A protein and the small-molecule ligand that binds it are described below.
Small molecule (SMILES): Nc1ccn([C@H]2C[C@H](O[P](=O)(O)OC[C@H]3O[C@@H](n4cnc5c(N)ncnc54)C[C@@H]3O[P](=O)(O)OC[C@H]3O[C@@H](n4cnc5c(=O)nc(N)[nH]c54)C[C@@H]3O[P](=O)(O)OC[C@H]3O[C@@H](n4cnc5c(=O)nc(N)[nH]c54)C[C@@H]3O[P](=O)(O)OC[C@H]3O[C@@H](n4ccc(N)nc4=O)C[C@@H]3O[P](=O)(O)OC[C@H]3O[C@@H](n4ccc(N)nc4=O)C[C@@H]3O[P](=O)(O)OC[C@H]3O[C@@H](n4cnc5c(N)ncnc54)C[C@@H]3O[P](=O)(O)OC[C@H]3O[C@@H](n4cnc5c(N)ncnc54)C[C@@H]3O)[C@@H](COP(=O)=O)O2)c(=O)n1

Sequence of chain 44.A:
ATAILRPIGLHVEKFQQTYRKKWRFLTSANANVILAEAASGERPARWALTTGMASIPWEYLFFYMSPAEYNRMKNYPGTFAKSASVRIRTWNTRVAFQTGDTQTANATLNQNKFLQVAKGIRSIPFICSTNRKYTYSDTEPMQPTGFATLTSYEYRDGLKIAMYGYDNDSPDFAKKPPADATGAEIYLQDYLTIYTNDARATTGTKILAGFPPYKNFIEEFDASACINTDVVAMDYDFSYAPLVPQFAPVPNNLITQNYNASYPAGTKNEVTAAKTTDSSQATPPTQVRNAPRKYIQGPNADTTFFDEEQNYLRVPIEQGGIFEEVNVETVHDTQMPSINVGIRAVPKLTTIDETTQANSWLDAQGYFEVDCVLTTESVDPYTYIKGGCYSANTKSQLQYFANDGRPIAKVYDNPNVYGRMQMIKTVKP

Sequence of chain 45.A:
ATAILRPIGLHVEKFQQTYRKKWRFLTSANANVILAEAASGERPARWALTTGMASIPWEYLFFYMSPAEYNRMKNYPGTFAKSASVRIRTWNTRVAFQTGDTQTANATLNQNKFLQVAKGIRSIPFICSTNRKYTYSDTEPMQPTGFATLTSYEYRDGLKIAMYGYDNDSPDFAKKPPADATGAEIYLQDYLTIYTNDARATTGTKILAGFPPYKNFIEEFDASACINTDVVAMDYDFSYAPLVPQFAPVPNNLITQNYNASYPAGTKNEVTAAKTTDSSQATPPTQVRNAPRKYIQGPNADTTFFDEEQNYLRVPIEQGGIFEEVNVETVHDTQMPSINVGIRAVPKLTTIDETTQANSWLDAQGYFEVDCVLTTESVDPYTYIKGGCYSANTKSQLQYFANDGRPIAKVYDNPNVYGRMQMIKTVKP

Binding-site contacts:
Ligand atom C5 contacts residue ASP497 of chain 45.A at 3.1 Å.
Ligand atom O2 contacts residue THR558 of chain 44.A at 2.7 Å (h-bond).
Ligand atom O4' contacts residue GLN499 of chain 45.A at 3.0 Å (h-bond).
Ligand atom O2 contacts residue PRO171 of chain 44.A at 3.0 Å (h-bond).
Ligand atom N7 contacts residue THR498 of chain 45.A at 3.1 Å.
Ligand atom N1 contacts residue MET398 of chain 45.A at 3.0 Å.
Ligand atom O3' contacts residue PRO289 of chain 45.A at 3.1 Å.
Ligand atom C4 contacts residue ASN491 of chain 44.A at 2.5 Å.
Ligand atom N4 contacts residue DG2 of chain 45.B at 2.9 Å (h-bond).
Ligand atom C4 contacts residue ASP497 of chain 45.A at 3.1 Å.
Ligand atom C4 contacts residue ARG170 of chain 44.A at 1.2 Å.
Ligand atom N1 contacts residue ASP401 of chain 45.A at 2.6 Å (salt-bridge).
Ligand atom N4 contacts residue ASN491 of chain 44.A at 2.7 Å (h-bond).
Ligand atom C6 contacts residue ASN491 of chain 44.A at 3.1 Å.
Ligand atom N2 contacts residue ASP401 of chain 45.A at 2.8 Å (salt-bridge).
Ligand atom C5 contacts residue ARG170 of chain 44.A at 2.4 Å.
Ligand atom N1 contacts residue PRO545 of chain 44.A at 3.2 Å.
Ligand atom N7 contacts residue GLN499 of chain 45.A at 2.8 Å (h-bond).
Ligand atom N4 contacts residue ARG170 of chain 44.A at 0.6 Å (salt-bridge).
Ligand atom OP1 contacts residue PRO289 of chain 45.A at 3.2 Å.
Ligand atom OP1 contacts residue GLY284 of chain 45.A at 3.0 Å.
Ligand atom O3' contacts residue LYS178 of chain 44.A at 2.9 Å.
Ligand atom O3' contacts residue VAL492 of chain 44.A at 3.2 Å.
Ligand atom O2 contacts residue LYS559 of chain 44.A at 2.8 Å (salt-bridge).
Ligand atom N2 contacts residue SER403 of chain 45.A at 3.0 Å (h-bond).
Ligand atom C2 contacts residue MET398 of chain 45.A at 2.7 Å (hydrophobic).
Ligand atom N3 contacts residue DG2 of chain 45.B at 2.9 Å (h-bond).
Ligand atom C2 contacts residue ASP399 of chain 45.A at 3.1 Å.
Ligand atom C2 contacts residue ASP401 of chain 45.A at 3.1 Å.
Ligand atom N6 contacts residue GLN410 of chain 44.A at 2.7 Å (h-bond).
Ligand atom O2 contacts residue DG2 of chain 45.B at 2.8 Å (h-bond).
Ligand atom O6 contacts residue ASP401 of chain 45.A at 2.7 Å (salt-bridge).
Ligand atom OP1 contacts residue PRO501 of chain 45.A at 3.1 Å.
Ligand atom C5 contacts residue ASN491 of chain 44.A at 2.3 Å.
Ligand atom O4' contacts residue THR558 of chain 44.A at 3.1 Å.
Ligand atom OP2 contacts residue SER287 of chain 45.A at 2.9 Å.
Ligand atom OP2 contacts residue VAL492 of chain 44.A at 2.5 Å (h-bond).
Ligand atom N3 contacts residue ARG170 of chain 44.A at 2.0 Å (salt-bridge).
Ligand atom N6 contacts residue SER555 of chain 44.A at 3.1 Å.
Ligand atom OP2 contacts residue ASN491 of chain 44.A at 2.9 Å.